Binding-site contacts:
Ligand atom OXT contacts residue THR47 of chain 1.L at 2.6 Å (h-bond).
Ligand atom C contacts residue SER51 of chain 1.M at 3.6 Å.
Ligand atom O contacts residue THR47 of chain 1.L at 3.6 Å.
Ligand atom O contacts residue GLY25 of chain 1.M at 3.0 Å (h-bond).
Ligand atom CB contacts residue THR28 of chain 1.M at 3.5 Å.
Ligand atom CE2 contacts residue ALA44 of chain 1.L at 3.9 Å (hydrophobic).
Ligand atom CE2 contacts residue GLN45 of chain 1.L at 3.9 Å.
Ligand atom CG contacts residue SER51 of chain 1.M at 3.9 Å.
Ligand atom CB contacts residue SER51 of chain 1.M at 3.4 Å.
Ligand atom CZ2 contacts residue THR50 of chain 1.L at 3.9 Å.
Ligand atom O contacts residue SER51 of chain 1.M at 2.9 Å (h-bond).
Ligand atom CE3 contacts residue HIS32 of chain 1.L at 4.0 Å.
Ligand atom CD1 contacts residue GLN45 of chain 1.L at 3.5 Å.
Ligand atom CZ2 contacts residue ILE53 of chain 1.L at 4.0 Å (hydrophobic).
Ligand atom NE1 contacts residue GLN45 of chain 1.L at 2.8 Å (h-bond).
Ligand atom CA contacts residue THR28 of chain 1.M at 3.2 Å.
Ligand atom OXT contacts residue GLY25 of chain 1.M at 4.0 Å.
Ligand atom CB contacts residue THR23 of chain 1.M at 3.8 Å.
Ligand atom N contacts residue ARG24 of chain 1.M at 4.0 Å.
Ligand atom CA contacts residue GLY25 of chain 1.M at 3.6 Å.
Ligand atom CD1 contacts residue THR47 of chain 1.L at 3.8 Å.
Ligand atom O contacts residue ARG24 of chain 1.M at 3.5 Å.
Ligand atom C contacts residue GLY25 of chain 1.M at 3.5 Å.
Ligand atom CE2 contacts residue THR50 of chain 1.L at 4.1 Å.
Ligand atom CA contacts residue THR23 of chain 1.M at 3.8 Å.
Ligand atom OXT contacts residue THR50 of chain 1.L at 3.0 Å (h-bond).
Ligand atom OXT contacts residue HIS31 of chain 1.L at 4.0 Å.
Ligand atom CZ2 contacts residue ALA44 of chain 1.L at 3.9 Å (hydrophobic).
Ligand atom NE1 contacts residue ALA44 of chain 1.L at 3.8 Å.
Ligand atom CZ3 contacts residue GLY21 of chain 1.L at 3.7 Å.
Ligand atom CD1 contacts residue SER51 of chain 1.M at 3.6 Å.
Ligand atom CA contacts residue SER51 of chain 1.M at 3.9 Å.
Ligand atom C contacts residue THR50 of chain 1.L at 4.1 Å.
Ligand atom N contacts residue ASP27 of chain 1.M at 3.0 Å (salt-bridge).
Ligand atom N contacts residue GLY25 of chain 1.M at 2.9 Å (h-bond).
Ligand atom C contacts residue THR47 of chain 1.L at 3.5 Å.
Ligand atom CH2 contacts residue GLY21 of chain 1.L at 3.5 Å.
Ligand atom N contacts residue THR28 of chain 1.M at 2.8 Å (h-bond).
Ligand atom OXT contacts residue HIS49 of chain 1.L at 3.8 Å.
Ligand atom N contacts residue THR23 of chain 1.M at 2.8 Å (h-bond).

Sequence of chain 1.M:
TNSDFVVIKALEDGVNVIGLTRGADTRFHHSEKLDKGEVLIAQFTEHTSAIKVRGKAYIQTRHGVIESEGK

A protein and the small-molecule ligand that binds it are described below.
Small molecule (SMILES): N[C@@H](Cc1c[nH]c2ccccc12)C(=O)O

Sequence of chain 1.L:
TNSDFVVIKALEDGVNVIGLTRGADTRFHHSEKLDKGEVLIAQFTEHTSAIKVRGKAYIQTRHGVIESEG